Binding-site contacts:
Ligand atom CAJ contacts residue ARG58 of chain 1.C at 3.4 Å.
Ligand atom CG contacts residue ARG58 of chain 1.C at 3.6 Å.
Ligand atom CAG contacts residue ILE52 of chain 1.C at 3.5 Å (hydrophobic).
Ligand atom CB contacts residue GLY55 of chain 1.C at 4.0 Å.
Ligand atom OAB contacts residue ARG58 of chain 1.C at 3.6 Å.
Ligand atom OAB contacts residue LYS96 of chain 1.C at 2.7 Å (salt-bridge).
Ligand atom CD2 contacts residue ARG58 of chain 1.C at 3.6 Å.
Ligand atom CAF contacts residue ARG58 of chain 1.C at 3.5 Å.
Ligand atom CAH contacts residue LEU51 of chain 1.C at 3.9 Å (hydrophobic).
Ligand atom CAJ contacts residue GLN56 of chain 1.C at 3.9 Å.
Ligand atom CAJ contacts residue GLY55 of chain 1.C at 3.5 Å.
Ligand atom CAI contacts residue GLY55 of chain 1.C at 4.0 Å.
Ligand atom CA contacts residue ARG58 of chain 1.C at 3.9 Å.
Ligand atom OD1 contacts residue ARG102 of chain 1.C at 3.6 Å (salt-bridge).
Ligand atom CAI contacts residue LYS96 of chain 1.C at 3.4 Å.
Ligand atom OD1 contacts residue ASP100 of chain 1.C at 3.8 Å.
Ligand atom CAF contacts residue ASP100 of chain 1.C at 3.2 Å.
Ligand atom CAO contacts residue LYS96 of chain 1.C at 4.1 Å.
Ligand atom OAB contacts residue GLY95 of chain 1.C at 3.7 Å.
Ligand atom CAF contacts residue LYS96 of chain 1.C at 3.8 Å.
Ligand atom CA contacts residue ARG102 of chain 1.C at 3.4 Å.
Ligand atom CAI contacts residue GLY95 of chain 1.C at 4.0 Å.
Ligand atom OD1 contacts residue ARG58 of chain 1.C at 3.2 Å (salt-bridge).
Ligand atom CD2 contacts residue GLY55 of chain 1.C at 3.9 Å.
Ligand atom CAH contacts residue GLY55 of chain 1.C at 3.5 Å.
Ligand atom CAI contacts residue ILE52 of chain 1.C at 4.0 Å (hydrophobic).
Ligand atom NAL contacts residue ASP100 of chain 1.C at 3.8 Å.
Ligand atom N contacts residue ARG58 of chain 1.C at 3.8 Å.
Ligand atom CAG contacts residue GLY55 of chain 1.C at 3.7 Å.
Ligand atom CAH contacts residue LEU57 of chain 1.C at 3.2 Å (hydrophobic).
Ligand atom CB contacts residue ARG58 of chain 1.C at 3.6 Å.
Ligand atom NAL contacts residue ARG58 of chain 1.C at 3.5 Å (salt-bridge).
Ligand atom CAH contacts residue ARG58 of chain 1.C at 3.6 Å.
Ligand atom CAJ contacts residue LEU57 of chain 1.C at 3.7 Å (hydrophobic).
Ligand atom CAO contacts residue ARG58 of chain 1.C at 3.6 Å.
Ligand atom CAH contacts residue GLN56 of chain 1.C at 3.6 Å.
Ligand atom OAB contacts residue ASP100 of chain 1.C at 3.9 Å.
Ligand atom OXT contacts residue ARG102 of chain 1.C at 2.9 Å (salt-bridge).
Ligand atom CAG contacts residue LYS96 of chain 1.C at 4.0 Å.
Ligand atom C contacts residue ARG102 of chain 1.C at 3.5 Å.

Sequence of chain 1.C:
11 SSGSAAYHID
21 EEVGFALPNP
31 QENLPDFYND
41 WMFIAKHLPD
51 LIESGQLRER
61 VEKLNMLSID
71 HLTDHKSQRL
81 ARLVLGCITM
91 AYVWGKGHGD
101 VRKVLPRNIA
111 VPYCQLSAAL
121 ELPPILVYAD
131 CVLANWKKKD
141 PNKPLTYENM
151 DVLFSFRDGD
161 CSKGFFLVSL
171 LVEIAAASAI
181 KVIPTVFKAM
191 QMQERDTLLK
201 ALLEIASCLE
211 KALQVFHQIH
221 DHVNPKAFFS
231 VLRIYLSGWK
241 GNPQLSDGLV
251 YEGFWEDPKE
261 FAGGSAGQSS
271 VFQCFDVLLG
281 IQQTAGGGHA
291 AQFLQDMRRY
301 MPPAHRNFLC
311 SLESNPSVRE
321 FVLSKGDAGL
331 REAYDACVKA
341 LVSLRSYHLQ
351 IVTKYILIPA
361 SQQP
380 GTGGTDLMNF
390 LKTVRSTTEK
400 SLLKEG

A protein and the small-molecule ligand that binds it are described below.
Small molecule (SMILES): N[C@@H](CC(=O)c1ccccc1NC=O)C(=O)O